Sequence of chain 25.C:
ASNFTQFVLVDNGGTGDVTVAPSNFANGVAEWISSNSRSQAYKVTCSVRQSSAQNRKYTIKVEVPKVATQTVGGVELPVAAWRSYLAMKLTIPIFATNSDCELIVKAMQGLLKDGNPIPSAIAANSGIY

Binding-site contacts:
Ligand atom OP1 contacts residue LYS57 of chain 54.C at 2.9 Å.
Ligand atom C2 contacts residue SER47 of chain 25.C at 3.2 Å.
Ligand atom C4' contacts residue ARG49 of chain 54.C at 3.6 Å.
Ligand atom OP1 contacts residue ASN55 of chain 54.C at 3.2 Å.
Ligand atom OP2 contacts residue LYS57 of chain 54.C at 3.0 Å (salt-bridge).
Ligand atom OP2 contacts residue LYS89 of chain 54.C at 3.5 Å (salt-bridge).
Ligand atom O3' contacts residue SER51 of chain 54.C at 3.3 Å (h-bond).
Ligand atom C5' contacts residue LYS57 of chain 54.C at 3.8 Å.
Ligand atom O4' contacts residue LYS61 of chain 25.C at 3.7 Å.
Ligand atom N6 contacts residue CYS46 of chain 25.C at 3.6 Å (h-bond).
Ligand atom OP2 contacts residue TYR85 of chain 25.C at 2.6 Å (h-bond).
Ligand atom OP1 contacts residue LYS89 of chain 54.C at 3.5 Å (salt-bridge).
Ligand atom O5' contacts residue ARG49 of chain 54.C at 3.6 Å (salt-bridge).
Ligand atom N6 contacts residue THR59 of chain 25.C at 2.7 Å (h-bond).
Ligand atom OP1 contacts residue SER52 of chain 54.C at 3.1 Å.
Ligand atom O3' contacts residue ARG49 of chain 54.C at 3.6 Å (salt-bridge).
Ligand atom OP2 contacts residue SER51 of chain 54.C at 3.3 Å (h-bond).
Ligand atom N1 contacts residue THR59 of chain 25.C at 3.4 Å.
Ligand atom N7 contacts residue TYR85 of chain 25.C at 3.8 Å.
Ligand atom C5 contacts residue THR45 of chain 25.C at 3.4 Å.
Ligand atom P contacts residue SER51 of chain 54.C at 3.2 Å.
Ligand atom P contacts residue LYS57 of chain 54.C at 3.1 Å.
Ligand atom OP2 contacts residue LYS43 of chain 25.C at 2.7 Å (salt-bridge).
Ligand atom OP1 contacts residue SER51 of chain 54.C at 2.7 Å (h-bond).
Ligand atom OP1 contacts residue ARG49 of chain 54.C at 2.6 Å (salt-bridge).
Ligand atom OP2 contacts residue THR91 of chain 54.C at 3.7 Å.
Ligand atom OP2 contacts residue LYS57 of chain 54.C at 3.5 Å (salt-bridge).
Ligand atom C5' contacts residue ARG49 of chain 54.C at 2.6 Å.
Ligand atom N7 contacts residue THR45 of chain 25.C at 2.7 Å (h-bond).
Ligand atom C8 contacts residue LYS61 of chain 25.C at 3.6 Å.
Ligand atom N6 contacts residue THR45 of chain 25.C at 2.8 Å (h-bond).
Ligand atom N9 contacts residue LYS61 of chain 25.C at 3.8 Å.
Ligand atom N1 contacts residue SER47 of chain 25.C at 2.7 Å (h-bond).
Ligand atom OP1 contacts residue ASN55 of chain 54.C at 3.0 Å (h-bond).
Ligand atom P contacts residue ARG49 of chain 54.C at 3.7 Å.
Ligand atom O5' contacts residue LYS57 of chain 54.C at 2.8 Å (salt-bridge).
Ligand atom O5' contacts residue LYS89 of chain 54.C at 3.2 Å (salt-bridge).
Ligand atom C6 contacts residue THR59 of chain 25.C at 3.5 Å.
Ligand atom N7 contacts residue LYS61 of chain 25.C at 3.4 Å.
Ligand atom C6 contacts residue THR45 of chain 25.C at 3.4 Å.

Sequence of chain 54.C:
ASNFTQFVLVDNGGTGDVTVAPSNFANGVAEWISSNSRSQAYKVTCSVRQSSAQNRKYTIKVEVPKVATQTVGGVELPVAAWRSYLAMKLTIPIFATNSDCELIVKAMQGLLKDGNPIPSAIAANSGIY

This small molecule binds to this protein.
Small molecule (SMILES): Nc1ccn([C@@H]2O[C@H](CO[P](=O)(O)O[C@H]3[C@@H](O)[C@H](n4cnc5c(N)ncnc54)O[C@@H]3CO[P](=O)(O)O[C@H]3[C@@H](O)[C@H](n4cnc5c(=O)nc(N)[nH]c54)O[C@@H]3CO[P](=O)(O)O[C@H]3[C@@H](O)[C@H](n4cnc5c(N)ncnc54)O[C@@H]3CO[P](=O)(O)O[C@H]3[C@@H](O)[C@H](n4cnc5c(N)ncnc54)O[C@@H]3CO[P](=O)(O)O[C@H]3[C@@H](O)[C@H](n4ccc(=O)[nH]c4=O)O[C@@H]3CO[P](=O)(O)O[C@H]3[C@@H](O)[C@H](n4ccc(N)nc4=O)O[C@@H]3CO[P](=O)(O)O[C@H]3[C@@H](O)[C@H](n4ccc(=O)[nH]c4=O)O[C@@H]3CO[P](=O)(O)O[C@H]3[C@@H](O)[C@H](n4cnc5c(=O)nc(N)[nH]c54)O[C@@H]3CO)[C@@H](O)[C@H]2O)c(=O)n1